Binding-site contacts:
Ligand atom C8 contacts residue VAL21 of chain 1.A at 3.6 Å (hydrophobic).
Ligand atom C3 contacts residue VAL21 of chain 1.A at 3.7 Å (hydrophobic).
Ligand atom C1 contacts residue ARG22 of chain 1.A at 4.3 Å.
Ligand atom C8 contacts residue SER23 of chain 1.A at 4.3 Å.
Ligand atom C4 contacts residue ASN16 of chain 1.A at 4.2 Å.
Ligand atom O4 contacts residue ARG22 of chain 1.A at 4.2 Å.
Ligand atom O5 contacts residue GLY19 of chain 1.A at 3.4 Å.
Ligand atom O6 contacts residue ASN16 of chain 1.A at 4.4 Å.
Ligand atom C1 contacts residue VAL21 of chain 1.A at 3.3 Å (hydrophobic).
Ligand atom O5 contacts residue ASN16 of chain 1.A at 2.3 Å (h-bond).
Ligand atom N2 contacts residue VAL21 of chain 1.A at 2.7 Å (h-bond).
Ligand atom C7 contacts residue ASN16 of chain 1.A at 3.7 Å.
Ligand atom C8 contacts residue GLY19 of chain 1.A at 3.9 Å.
Ligand atom C4 contacts residue ARG22 of chain 1.A at 4.3 Å.
Ligand atom O6 contacts residue GLY19 of chain 1.A at 4.4 Å.
Ligand atom C1 contacts residue GLY19 of chain 1.A at 4.0 Å.
Ligand atom C5 contacts residue GLY19 of chain 1.A at 3.2 Å.
Ligand atom C3 contacts residue ASN16 of chain 1.A at 3.7 Å.
Ligand atom C7 contacts residue THR5 of chain 1.A at 3.9 Å.
Ligand atom O5 contacts residue ARG22 of chain 1.A at 4.4 Å.
Ligand atom C7 contacts residue GLY19 of chain 1.A at 4.3 Å.
Ligand atom C2 contacts residue ASN16 of chain 1.A at 2.4 Å.
Ligand atom C8 contacts residue ARG22 of chain 1.A at 4.1 Å.
Ligand atom O7 contacts residue GLY19 of chain 1.A at 4.4 Å.
Ligand atom C5 contacts residue ARG22 of chain 1.A at 4.0 Å.
Ligand atom C7 contacts residue ARG22 of chain 1.A at 4.1 Å.
Ligand atom C8 contacts residue PHE10 of chain 1.A at 3.9 Å (hydrophobic).
Ligand atom O5 contacts residue VAL21 of chain 1.A at 4.3 Å.
Ligand atom O7 contacts residue THR5 of chain 1.A at 4.2 Å.
Ligand atom O7 contacts residue ASN16 of chain 1.A at 4.1 Å.
Ligand atom O7 contacts residue ARG22 of chain 1.A at 3.2 Å (salt-bridge).
Ligand atom C5 contacts residue ASN16 of chain 1.A at 3.6 Å.
Ligand atom N2 contacts residue ASN16 of chain 1.A at 3.0 Å (h-bond).
Ligand atom C6 contacts residue GLY19 of chain 1.A at 3.6 Å.
Ligand atom N2 contacts residue ARG22 of chain 1.A at 4.4 Å.
Ligand atom C3 contacts residue ARG22 of chain 1.A at 4.0 Å.
Ligand atom C8 contacts residue THR5 of chain 1.A at 3.2 Å.
Ligand atom C7 contacts residue VAL21 of chain 1.A at 3.7 Å (hydrophobic).
Ligand atom C2 contacts residue VAL21 of chain 1.A at 3.4 Å (hydrophobic).
Ligand atom C1 contacts residue ASN16 of chain 1.A at 1.4 Å.

The protein below binds the small molecule below.
Small molecule (SMILES): CC(=O)N[C@H]1[C@H](O[C@H]2[C@H](O)[C@@H](NC(C)=O)CO[C@@H]2CO)O[C@H](CO)[C@@H](O[C@@H]2O[C@H](CO)[C@@H](O)[C@H](O[C@H]3O[C@H](CO)[C@@H](O)[C@H](O)[C@@H]3O)[C@@H]2O)[C@@H]1O

Sequence of chain 1.A:
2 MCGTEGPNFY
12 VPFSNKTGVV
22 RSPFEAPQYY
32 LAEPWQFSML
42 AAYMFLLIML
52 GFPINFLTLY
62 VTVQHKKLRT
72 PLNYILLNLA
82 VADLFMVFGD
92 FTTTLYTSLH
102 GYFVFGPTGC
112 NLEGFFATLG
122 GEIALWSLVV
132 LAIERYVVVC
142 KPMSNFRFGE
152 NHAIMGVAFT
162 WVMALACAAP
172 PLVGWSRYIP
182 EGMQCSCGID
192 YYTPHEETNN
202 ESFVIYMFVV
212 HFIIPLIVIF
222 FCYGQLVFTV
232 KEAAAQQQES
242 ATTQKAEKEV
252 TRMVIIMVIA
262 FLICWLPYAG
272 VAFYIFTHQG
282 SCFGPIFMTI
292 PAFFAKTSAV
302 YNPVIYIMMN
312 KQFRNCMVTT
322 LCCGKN